Sequence of chain 1.C:
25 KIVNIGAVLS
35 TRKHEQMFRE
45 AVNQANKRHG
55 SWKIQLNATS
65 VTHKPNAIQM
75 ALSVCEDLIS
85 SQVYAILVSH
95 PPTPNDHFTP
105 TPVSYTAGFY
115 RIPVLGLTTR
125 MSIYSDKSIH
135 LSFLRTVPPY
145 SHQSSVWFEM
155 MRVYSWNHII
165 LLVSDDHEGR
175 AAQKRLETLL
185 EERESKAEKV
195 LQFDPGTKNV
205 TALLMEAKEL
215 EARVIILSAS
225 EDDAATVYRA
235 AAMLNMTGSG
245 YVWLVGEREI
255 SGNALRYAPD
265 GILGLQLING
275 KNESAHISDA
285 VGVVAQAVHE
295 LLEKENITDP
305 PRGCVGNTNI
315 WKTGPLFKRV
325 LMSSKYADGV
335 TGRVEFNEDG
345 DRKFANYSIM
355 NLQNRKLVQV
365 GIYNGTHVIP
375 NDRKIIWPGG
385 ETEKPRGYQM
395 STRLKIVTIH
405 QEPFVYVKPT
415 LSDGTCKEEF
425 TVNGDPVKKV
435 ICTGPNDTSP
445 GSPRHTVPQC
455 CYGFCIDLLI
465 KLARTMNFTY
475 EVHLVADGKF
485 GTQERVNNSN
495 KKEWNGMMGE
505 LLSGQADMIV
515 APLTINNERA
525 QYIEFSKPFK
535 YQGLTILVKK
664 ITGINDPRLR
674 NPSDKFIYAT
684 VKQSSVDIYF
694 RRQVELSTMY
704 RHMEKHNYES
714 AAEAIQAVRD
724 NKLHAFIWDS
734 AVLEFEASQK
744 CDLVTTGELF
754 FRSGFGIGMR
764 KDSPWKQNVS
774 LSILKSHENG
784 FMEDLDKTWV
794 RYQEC

Binding-site contacts:
Ligand atom O3 contacts residue ASN61 of chain 1.C at 4.0 Å.
Ligand atom C8 contacts residue ALA62 of chain 1.C at 1.4 Å (hydrophobic).
Ligand atom C7 contacts residue THR63 of chain 1.C at 4.1 Å.
Ligand atom C8 contacts residue SER84 of chain 1.C at 4.5 Å.
Ligand atom O7 contacts residue ALA62 of chain 1.C at 3.6 Å (h-bond).
Ligand atom O7 contacts residue THR63 of chain 1.C at 3.8 Å.
Ligand atom C8 contacts residue ASN28 of chain 1.C at 4.0 Å.
Ligand atom O5 contacts residue ASN61 of chain 1.C at 2.2 Å (h-bond).
Ligand atom C1 contacts residue ASN61 of chain 1.C at 1.4 Å.
Ligand atom O7 contacts residue ASN61 of chain 1.C at 3.8 Å.
Ligand atom N2 contacts residue ALA62 of chain 1.C at 3.7 Å.
Ligand atom C7 contacts residue ASN61 of chain 1.C at 3.5 Å.
Ligand atom C3 contacts residue ASN61 of chain 1.C at 3.7 Å.
Ligand atom C4 contacts residue ASN61 of chain 1.C at 4.2 Å.
Ligand atom C2 contacts residue ASN61 of chain 1.C at 2.5 Å.
Ligand atom C7 contacts residue ALA62 of chain 1.C at 2.8 Å (hydrophobic).
Ligand atom O7 contacts residue SER85 of chain 1.C at 4.2 Å.
Ligand atom C5 contacts residue ASN61 of chain 1.C at 3.5 Å.
Ligand atom N2 contacts residue ASN61 of chain 1.C at 3.3 Å.
Ligand atom C8 contacts residue THR63 of chain 1.C at 3.4 Å.
Ligand atom O7 contacts residue ASN28 of chain 1.C at 3.3 Å (h-bond).
Ligand atom O5 contacts residue ILE26 of chain 1.C at 4.2 Å.
Ligand atom C8 contacts residue ASN61 of chain 1.C at 4.0 Å.
Ligand atom C7 contacts residue ASN28 of chain 1.C at 4.0 Å.

A protein and the small-molecule ligand that binds it are described below.
Small molecule (SMILES): CC(=O)N[C@H]1[C@H](O[C@H]2[C@H](O)[C@@H](NC(C)=O)CO[C@@H]2CO)O[C@H](CO)[C@@H](O[C@@H]2O[C@H](CO)[C@@H](O)[C@H](O)[C@@H]2O)[C@@H]1O